A small-molecule ligand and the protein it binds are described below.
Small molecule (SMILES): Cc1ccc(-c2cc(C(=O)O)c3nc(NCc4ccccc4)[nH]c3c2)c(Cl)c1

Sequence of chain 1.A:
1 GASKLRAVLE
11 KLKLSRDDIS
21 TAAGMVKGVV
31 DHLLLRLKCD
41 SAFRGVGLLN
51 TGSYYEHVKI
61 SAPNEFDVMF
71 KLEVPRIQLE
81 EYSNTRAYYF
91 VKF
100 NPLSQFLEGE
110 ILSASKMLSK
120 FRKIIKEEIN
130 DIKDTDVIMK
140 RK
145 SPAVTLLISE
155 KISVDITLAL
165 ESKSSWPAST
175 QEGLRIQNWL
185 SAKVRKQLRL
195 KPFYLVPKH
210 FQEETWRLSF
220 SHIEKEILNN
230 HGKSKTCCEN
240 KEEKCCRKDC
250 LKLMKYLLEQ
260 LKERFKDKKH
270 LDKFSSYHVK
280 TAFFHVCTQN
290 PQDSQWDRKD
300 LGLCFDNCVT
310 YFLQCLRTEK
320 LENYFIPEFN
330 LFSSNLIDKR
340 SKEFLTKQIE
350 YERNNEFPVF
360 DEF

Binding-site contacts:
Ligand atom C11 contacts residue PHE283 of chain 1.A at 3.8 Å (hydrophobic).
Ligand atom O3 contacts residue SER218 of chain 1.A at 3.1 Å (h-bond).
Ligand atom C9 contacts residue GLU223 of chain 1.A at 3.5 Å.
Ligand atom C4 contacts residue SER220 of chain 1.A at 3.7 Å.
Ligand atom C7 contacts residue PHE324 of chain 1.A at 3.8 Å (hydrophobic).
Ligand atom C22 contacts residue LYS279 of chain 1.A at 3.7 Å.
Ligand atom N17 contacts residue LYS279 of chain 1.A at 3.3 Å (salt-bridge).
Ligand atom C5 contacts residue TYR276 of chain 1.A at 3.9 Å (hydrophobic).
Ligand atom C25 contacts residue SER274 of chain 1.A at 3.6 Å.
Ligand atom CL14 contacts residue THR280 of chain 1.A at 3.3 Å.
Ligand atom C9 contacts residue PHE324 of chain 1.A at 3.5 Å (hydrophobic).
Ligand atom C2 contacts residue SER218 of chain 1.A at 3.8 Å.
Ligand atom C24 contacts residue SER275 of chain 1.A at 3.4 Å.
Ligand atom C28 contacts residue VAL58 of chain 1.A at 3.5 Å (hydrophobic).
Ligand atom C9 contacts residue ILE222 of chain 1.A at 3.8 Å (hydrophobic).
Ligand atom C5 contacts residue PHE219 of chain 1.A at 3.8 Å (hydrophobic).
Ligand atom C12 contacts residue PHE283 of chain 1.A at 3.3 Å (hydrophobic).
Ligand atom C2 contacts residue SER220 of chain 1.A at 3.8 Å.
Ligand atom C11 contacts residue ILE226 of chain 1.A at 3.5 Å (hydrophobic).
Ligand atom C18 contacts residue TYR276 of chain 1.A at 3.9 Å (hydrophobic).
Ligand atom C11 contacts residue TYR323 of chain 1.A at 3.8 Å (hydrophobic).
Ligand atom C28 contacts residue ASP67 of chain 1.A at 3.5 Å.
Ligand atom C20 contacts residue TYR276 of chain 1.A at 3.5 Å (hydrophobic).
Ligand atom C20 contacts residue SER220 of chain 1.A at 3.6 Å.
Ligand atom C4 contacts residue TYR276 of chain 1.A at 3.5 Å (hydrophobic).
Ligand atom C27 contacts residue VAL58 of chain 1.A at 3.6 Å (hydrophobic).
Ligand atom C8 contacts residue GLU223 of chain 1.A at 3.6 Å.
Ligand atom N17 contacts residue TYR276 of chain 1.A at 3.8 Å.
Ligand atom C2 contacts residue PHE219 of chain 1.A at 3.5 Å (hydrophobic).
Ligand atom C5 contacts residue SER220 of chain 1.A at 3.7 Å.
Ligand atom C8 contacts residue PHE324 of chain 1.A at 3.5 Å (hydrophobic).
Ligand atom C10 contacts residue PHE324 of chain 1.A at 3.7 Å (hydrophobic).
Ligand atom N19 contacts residue TYR276 of chain 1.A at 3.7 Å.
Ligand atom C25 contacts residue VAL58 of chain 1.A at 3.6 Å (hydrophobic).
Ligand atom C23 contacts residue VAL58 of chain 1.A at 3.8 Å (hydrophobic).
Ligand atom O1 contacts residue SER218 of chain 1.A at 3.8 Å.
Ligand atom C16 contacts residue TYR276 of chain 1.A at 3.5 Å (hydrophobic).
Ligand atom O3 contacts residue ARG216 of chain 1.A at 3.1 Å (salt-bridge).
Ligand atom C8 contacts residue PHE219 of chain 1.A at 3.4 Å (hydrophobic).
Ligand atom O1 contacts residue PHE219 of chain 1.A at 2.9 Å (h-bond).